A protein and the small-molecule ligand that binds it are described below.
Small molecule (SMILES): Nc1nc2c(ncn2[C@@H]2O[C@@H]3COP(=O)(O)O[C@@H]4[C@H](O)[C@@H](COP(=O)(O)O[C@H]3[C@H]2O)O[C@H]4n2cnc3c(N)ncnc32)c(=O)[nH]1

Sequence of chain 1.B:
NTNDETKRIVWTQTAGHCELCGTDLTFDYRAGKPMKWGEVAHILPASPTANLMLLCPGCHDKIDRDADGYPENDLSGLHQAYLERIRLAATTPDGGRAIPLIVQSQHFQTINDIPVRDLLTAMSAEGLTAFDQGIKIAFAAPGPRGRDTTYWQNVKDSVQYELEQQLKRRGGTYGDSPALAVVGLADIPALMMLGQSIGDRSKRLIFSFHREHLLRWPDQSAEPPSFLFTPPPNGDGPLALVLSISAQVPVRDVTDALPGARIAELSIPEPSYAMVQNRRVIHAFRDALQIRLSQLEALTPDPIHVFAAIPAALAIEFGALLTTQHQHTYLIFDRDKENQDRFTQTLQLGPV

Binding-site contacts:
Ligand atom O31 contacts residue ALA217 of chain 1.B at 3.6 Å.
Ligand atom N06 contacts residue ARG366 of chain 1.B at 2.8 Å (salt-bridge).
Ligand atom O16 contacts residue TYR304 of chain 1.B at 3.6 Å.
Ligand atom C21 contacts residue ALA217 of chain 1.B at 3.1 Å (hydrophobic).
Ligand atom O15 contacts residue ARG242 of chain 1.B at 2.9 Å (salt-bridge).
Ligand atom C43 contacts residue ARG366 of chain 1.B at 3.5 Å.
Ligand atom N01 contacts residue TYR304 of chain 1.B at 3.0 Å (h-bond).
Ligand atom N41 contacts residue LEU216 of chain 1.B at 3.6 Å.
Ligand atom O16 contacts residue SER277 of chain 1.B at 3.2 Å (h-bond).
Ligand atom O44 contacts residue PRO281 of chain 1.B at 3.5 Å.
Ligand atom O20 contacts residue ILE341 of chain 1.B at 2.9 Å (h-bond).
Ligand atom N39 contacts residue ARG242 of chain 1.B at 3.4 Å (salt-bridge).
Ligand atom C37 contacts residue ARG242 of chain 1.B at 3.3 Å.
Ligand atom O20 contacts residue PRO342 of chain 1.B at 3.3 Å.
Ligand atom N35 contacts residue ARG242 of chain 1.B at 3.2 Å (salt-bridge).
Ligand atom C02 contacts residue ALA278 of chain 1.B at 3.5 Å (hydrophobic).
Ligand atom C05 contacts residue ALA340 of chain 1.B at 3.8 Å (hydrophobic).
Ligand atom C07 contacts residue ALA339 of chain 1.B at 3.4 Å (hydrophobic).
Ligand atom O10 contacts residue ALA340 of chain 1.B at 3.5 Å.
Ligand atom C12 contacts residue SER277 of chain 1.B at 3.6 Å.
Ligand atom N01 contacts residue ALA278 of chain 1.B at 3.0 Å.
Ligand atom N38 contacts residue ARG242 of chain 1.B at 3.5 Å.
Ligand atom C19 contacts residue ILE341 of chain 1.B at 3.6 Å (hydrophobic).
Ligand atom C04 contacts residue ALA340 of chain 1.B at 3.6 Å (hydrophobic).
Ligand atom C40 contacts residue ARG242 of chain 1.B at 3.5 Å.
Ligand atom C40 contacts residue PHE240 of chain 1.B at 3.5 Å (hydrophobic).
Ligand atom C36 contacts residue ARG242 of chain 1.B at 3.2 Å.
Ligand atom C22 contacts residue ALA217 of chain 1.B at 3.1 Å (hydrophobic).
Ligand atom O17 contacts residue ILE341 of chain 1.B at 3.2 Å (h-bond).
Ligand atom C07 contacts residue ARG366 of chain 1.B at 3.6 Å.
Ligand atom N39 contacts residue PHE240 of chain 1.B at 3.4 Å.
Ligand atom N35 contacts residue PHE139 of chain 1.B at 3.7 Å.
Ligand atom O15 contacts residue TYR304 of chain 1.B at 3.6 Å.
Ligand atom N06 contacts residue PHE374 of chain 1.B at 3.5 Å.
Ligand atom C42 contacts residue LEU216 of chain 1.B at 3.5 Å (hydrophobic).
Ligand atom C05 contacts residue ARG366 of chain 1.B at 3.2 Å.
Ligand atom O13 contacts residue TYR304 of chain 1.B at 3.4 Å.
Ligand atom O20 contacts residue ALA343 of chain 1.B at 3.1 Å (h-bond).
Ligand atom O44 contacts residue ARG366 of chain 1.B at 2.9 Å (salt-bridge).
Ligand atom O44 contacts residue VAL280 of chain 1.B at 3.6 Å.